Sequence of chain 1.B:
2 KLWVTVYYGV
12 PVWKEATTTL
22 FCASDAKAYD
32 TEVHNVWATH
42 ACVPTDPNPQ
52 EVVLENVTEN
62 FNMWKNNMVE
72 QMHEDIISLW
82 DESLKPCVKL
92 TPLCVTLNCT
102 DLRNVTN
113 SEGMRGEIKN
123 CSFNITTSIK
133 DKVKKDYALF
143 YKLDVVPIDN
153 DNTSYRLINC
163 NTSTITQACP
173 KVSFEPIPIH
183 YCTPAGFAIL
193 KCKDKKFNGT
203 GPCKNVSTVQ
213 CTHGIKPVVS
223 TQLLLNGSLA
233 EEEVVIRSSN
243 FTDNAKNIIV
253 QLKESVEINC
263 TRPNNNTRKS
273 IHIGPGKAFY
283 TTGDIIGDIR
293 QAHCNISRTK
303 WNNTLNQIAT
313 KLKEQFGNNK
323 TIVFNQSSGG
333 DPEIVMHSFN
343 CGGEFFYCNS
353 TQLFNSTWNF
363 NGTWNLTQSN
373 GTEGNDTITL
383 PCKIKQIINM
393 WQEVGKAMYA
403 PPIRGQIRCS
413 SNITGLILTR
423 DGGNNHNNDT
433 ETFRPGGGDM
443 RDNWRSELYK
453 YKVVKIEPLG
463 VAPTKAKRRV

Binding-site contacts:
Ligand atom C5 contacts residue ASN321 of chain 1.B at 3.7 Å.
Ligand atom C4 contacts residue PHE362 of chain 1.B at 4.3 Å (hydrophobic).
Ligand atom C6 contacts residue ASN321 of chain 1.B at 3.9 Å.
Ligand atom O3 contacts residue PHE362 of chain 1.B at 3.4 Å.
Ligand atom C1 contacts residue ASN321 of chain 1.B at 1.4 Å.
Ligand atom C5 contacts residue NAG1 of chain 1.ZB at 4.2 Å.
Ligand atom O4 contacts residue NAG1 of chain 1.ZB at 3.3 Å.
Ligand atom C2 contacts residue ASN321 of chain 1.B at 2.5 Å.
Ligand atom N2 contacts residue ASN321 of chain 1.B at 2.8 Å (h-bond).
Ligand atom O5 contacts residue ASN321 of chain 1.B at 2.4 Å (h-bond).
Ligand atom O7 contacts residue ASN321 of chain 1.B at 3.0 Å (h-bond).
Ligand atom C3 contacts residue PHE362 of chain 1.B at 4.3 Å (hydrophobic).
Ligand atom C7 contacts residue ASN320 of chain 1.B at 3.9 Å.
Ligand atom C8 contacts residue ASN320 of chain 1.B at 4.0 Å.
Ligand atom O4 contacts residue PHE362 of chain 1.B at 3.2 Å.
Ligand atom C4 contacts residue NAG1 of chain 1.ZB at 4.0 Å.
Ligand atom O7 contacts residue ASN320 of chain 1.B at 3.4 Å.
Ligand atom C6 contacts residue PHE362 of chain 1.B at 4.2 Å (hydrophobic).
Ligand atom C7 contacts residue ASN321 of chain 1.B at 3.6 Å.
Ligand atom C4 contacts residue ASN321 of chain 1.B at 4.2 Å.
Ligand atom C3 contacts residue ASN321 of chain 1.B at 3.8 Å.

The small molecule below binds the protein below.
Small molecule (SMILES): CC(=O)N[C@H]1CO[C@H](CO[C@@H]2O[C@@H](C)[C@@H](O)[C@@H](O)[C@@H]2O)[C@@H](O)[C@@H]1O